The protein below binds the small molecule below.
Small molecule (SMILES): CC(=O)N[C@H]1[C@H](O[C@H]2[C@H](O)[C@@H](NC(C)=O)CO[C@@H]2CO)O[C@H](CO)[C@@H](O[C@@H]2O[C@H](CO)[C@@H](O)[C@H](O[C@H]3O[C@H](CO)[C@@H](O)[C@H](O)[C@@H]3O[C@H]3O[C@H](CO)[C@@H](O)[C@H](O)[C@@H]3O[C@H]3O[C@H](CO)[C@@H](O)[C@H](O)[C@@H]3O)[C@@H]2O)[C@@H]1O

Sequence of chain 1.A:
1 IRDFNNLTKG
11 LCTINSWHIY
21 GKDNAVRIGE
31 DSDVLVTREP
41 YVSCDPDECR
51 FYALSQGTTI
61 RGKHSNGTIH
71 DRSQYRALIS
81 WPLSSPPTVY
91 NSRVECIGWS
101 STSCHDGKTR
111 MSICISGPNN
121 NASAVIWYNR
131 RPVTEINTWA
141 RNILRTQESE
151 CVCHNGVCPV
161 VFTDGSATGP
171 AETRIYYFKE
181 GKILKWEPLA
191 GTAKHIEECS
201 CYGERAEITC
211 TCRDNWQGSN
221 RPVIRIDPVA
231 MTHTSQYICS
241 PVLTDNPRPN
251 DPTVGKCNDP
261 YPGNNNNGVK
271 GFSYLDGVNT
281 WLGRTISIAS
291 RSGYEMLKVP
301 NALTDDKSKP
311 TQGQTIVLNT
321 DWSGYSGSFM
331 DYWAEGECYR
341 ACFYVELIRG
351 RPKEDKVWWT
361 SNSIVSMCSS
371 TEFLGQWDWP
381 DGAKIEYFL

Sequence of chain 3.A:
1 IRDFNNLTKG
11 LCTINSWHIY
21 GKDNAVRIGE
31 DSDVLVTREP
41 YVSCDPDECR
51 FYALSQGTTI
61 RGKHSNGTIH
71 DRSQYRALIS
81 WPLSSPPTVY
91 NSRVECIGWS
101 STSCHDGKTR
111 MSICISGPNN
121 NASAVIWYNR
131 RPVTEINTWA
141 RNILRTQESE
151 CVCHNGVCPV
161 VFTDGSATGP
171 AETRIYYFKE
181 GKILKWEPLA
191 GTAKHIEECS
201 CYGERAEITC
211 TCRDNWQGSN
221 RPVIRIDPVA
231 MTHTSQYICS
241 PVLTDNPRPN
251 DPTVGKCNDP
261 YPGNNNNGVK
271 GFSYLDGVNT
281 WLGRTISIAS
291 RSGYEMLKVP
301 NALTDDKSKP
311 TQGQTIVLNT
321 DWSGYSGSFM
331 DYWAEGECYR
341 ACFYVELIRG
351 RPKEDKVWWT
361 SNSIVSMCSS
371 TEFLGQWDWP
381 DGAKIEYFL

Binding-site contacts:
Ligand atom O2 contacts residue LEU297 of chain 3.A at 3.4 Å.
Ligand atom C6 contacts residue ASP251 of chain 3.A at 3.6 Å.
Ligand atom O4 contacts residue ARG248 of chain 3.A at 3.2 Å (salt-bridge).
Ligand atom O3 contacts residue GLN312 of chain 3.A at 3.3 Å.
Ligand atom O5 contacts residue GLY375 of chain 3.A at 3.5 Å.
Ligand atom C6 contacts residue THR311 of chain 3.A at 3.6 Å.
Ligand atom C3 contacts residue GLY313 of chain 3.A at 3.4 Å.
Ligand atom O6 contacts residue GLN376 of chain 3.A at 2.7 Å (h-bond).
Ligand atom O7 contacts residue ASN121 of chain 1.A at 3.6 Å (h-bond).
Ligand atom C2 contacts residue ASN121 of chain 1.A at 2.4 Å.
Ligand atom C3 contacts residue GLU295 of chain 3.A at 3.2 Å.
Ligand atom O6 contacts residue LYS309 of chain 3.A at 3.5 Å (salt-bridge).
Ligand atom O4 contacts residue ARG284 of chain 3.A at 3.5 Å (salt-bridge).
Ligand atom C8 contacts residue ASN120 of chain 1.A at 3.3 Å.
Ligand atom O5 contacts residue GLN376 of chain 3.A at 3.4 Å (h-bond).
Ligand atom O5 contacts residue ASN121 of chain 1.A at 2.4 Å (h-bond).
Ligand atom C3 contacts residue ASP251 of chain 3.A at 3.6 Å.
Ligand atom O3 contacts residue GLU295 of chain 3.A at 2.6 Å (salt-bridge).
Ligand atom O7 contacts residue ASN120 of chain 1.A at 3.4 Å (h-bond).
Ligand atom O4 contacts residue ILE288 of chain 3.A at 3.5 Å.
Ligand atom C1 contacts residue ASN121 of chain 1.A at 1.5 Å.
Ligand atom O2 contacts residue GLY313 of chain 3.A at 3.1 Å.
Ligand atom O3 contacts residue GLY313 of chain 3.A at 2.9 Å (h-bond).
Ligand atom C6 contacts residue ILE286 of chain 3.A at 3.1 Å (hydrophobic).
Ligand atom O3 contacts residue ASN250 of chain 3.A at 3.0 Å.
Ligand atom O4 contacts residue GLU295 of chain 3.A at 2.6 Å (salt-bridge).
Ligand atom O6 contacts residue ILE286 of chain 3.A at 3.3 Å (h-bond).
Ligand atom O5 contacts residue ASP251 of chain 3.A at 3.4 Å (salt-bridge).
Ligand atom C8 contacts residue PHE373 of chain 3.A at 3.6 Å (hydrophobic).
Ligand atom C4 contacts residue GLU295 of chain 3.A at 3.3 Å.
Ligand atom C7 contacts residue ASN121 of chain 1.A at 3.4 Å.
Ligand atom O2 contacts residue ASN250 of chain 3.A at 3.0 Å (h-bond).
Ligand atom O6 contacts residue ASP251 of chain 3.A at 2.7 Å (salt-bridge).
Ligand atom C6 contacts residue PRO310 of chain 3.A at 3.5 Å (hydrophobic).
Ligand atom O3 contacts residue ASP251 of chain 3.A at 2.6 Å (salt-bridge).
Ligand atom O4 contacts residue ASP251 of chain 3.A at 3.5 Å (salt-bridge).
Ligand atom C6 contacts residue ARG248 of chain 3.A at 3.5 Å.
Ligand atom N2 contacts residue ASN121 of chain 1.A at 2.9 Å (h-bond).
Ligand atom C6 contacts residue LEU374 of chain 3.A at 3.5 Å (hydrophobic).
Ligand atom O3 contacts residue ARG284 of chain 3.A at 2.5 Å (salt-bridge).

Sequence of chain 3.C:
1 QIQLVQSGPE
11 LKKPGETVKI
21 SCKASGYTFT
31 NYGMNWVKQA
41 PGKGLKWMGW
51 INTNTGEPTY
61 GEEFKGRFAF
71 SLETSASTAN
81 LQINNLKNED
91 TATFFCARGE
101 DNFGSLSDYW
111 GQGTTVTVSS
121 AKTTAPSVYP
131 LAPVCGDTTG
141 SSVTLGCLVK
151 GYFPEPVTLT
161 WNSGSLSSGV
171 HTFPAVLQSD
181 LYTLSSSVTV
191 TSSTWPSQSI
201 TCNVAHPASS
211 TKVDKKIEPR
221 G